This small molecule binds to this protein.
Small molecule (SMILES): Cc1ccncc1NC(=O)[C@H](C)C1CCCCC1

Binding-site contacts:
Ligand atom C12 contacts residue GLU166 of chain 1.A at 3.6 Å.
Ligand atom C12 contacts residue PHE140 of chain 1.A at 3.8 Å (hydrophobic).
Ligand atom C13 contacts residue ASN142 of chain 1.A at 4.0 Å.
Ligand atom C9 contacts residue GLU166 of chain 1.A at 4.1 Å.
Ligand atom C6 contacts residue MET165 of chain 1.A at 4.1 Å (hydrophobic).
Ligand atom C5 contacts residue HIS41 of chain 1.A at 4.1 Å.
Ligand atom C11 contacts residue GLU166 of chain 1.A at 3.7 Å.
Ligand atom N1 contacts residue PHE140 of chain 1.A at 4.0 Å.
Ligand atom C3 contacts residue MET49 of chain 1.A at 3.9 Å (hydrophobic).
Ligand atom N1 contacts residue GLU166 of chain 1.A at 3.8 Å.
Ligand atom C10 contacts residue GLU166 of chain 1.A at 3.6 Å.
Ligand atom N contacts residue CYS145 of chain 1.A at 4.1 Å.
Ligand atom C6 contacts residue HIS164 of chain 1.A at 3.8 Å.
Ligand atom N1 contacts residue HIS163 of chain 1.A at 2.9 Å (h-bond).
Ligand atom C11 contacts residue PHE140 of chain 1.A at 3.2 Å (hydrophobic).
Ligand atom C14 contacts residue ASN142 of chain 1.A at 4.0 Å.
Ligand atom C10 contacts residue CYS145 of chain 1.A at 3.6 Å (hydrophobic).
Ligand atom O contacts residue MET165 of chain 1.A at 3.4 Å.
Ligand atom C12 contacts residue ASN142 of chain 1.A at 3.6 Å.
Ligand atom C5 contacts residue ASP187 of chain 1.A at 3.7 Å.
Ligand atom C13 contacts residue GLU166 of chain 1.A at 4.1 Å.
Ligand atom N1 contacts residue LEU141 of chain 1.A at 4.1 Å.
Ligand atom O contacts residue GLU166 of chain 1.A at 2.9 Å (salt-bridge).
Ligand atom C5 contacts residue MET49 of chain 1.A at 4.1 Å (hydrophobic).
Ligand atom C7 contacts residue HIS41 of chain 1.A at 3.7 Å.
Ligand atom C7 contacts residue HIS164 of chain 1.A at 3.4 Å.
Ligand atom C10 contacts residue HIS163 of chain 1.A at 3.5 Å.
Ligand atom C11 contacts residue LEU141 of chain 1.A at 3.7 Å (hydrophobic).
Ligand atom C12 contacts residue LEU141 of chain 1.A at 3.6 Å (hydrophobic).
Ligand atom C11 contacts residue HIS163 of chain 1.A at 3.9 Å.
Ligand atom C10 contacts residue MET165 of chain 1.A at 4.0 Å (hydrophobic).
Ligand atom C4 contacts residue MET49 of chain 1.A at 3.9 Å (hydrophobic).
Ligand atom C4 contacts residue ARG188 of chain 1.A at 3.7 Å.
Ligand atom C5 contacts residue ARG188 of chain 1.A at 3.9 Å.
Ligand atom C8 contacts residue GLU166 of chain 1.A at 4.0 Å.
Ligand atom C9 contacts residue CYS145 of chain 1.A at 4.1 Å (hydrophobic).
Ligand atom C5 contacts residue TYR54 of chain 1.A at 4.1 Å (hydrophobic).
Ligand atom C4 contacts residue GLN189 of chain 1.A at 3.5 Å.
Ligand atom C6 contacts residue HIS41 of chain 1.A at 3.6 Å.
Ligand atom N1 contacts residue SER144 of chain 1.A at 4.0 Å.

Sequence of chain 1.A:
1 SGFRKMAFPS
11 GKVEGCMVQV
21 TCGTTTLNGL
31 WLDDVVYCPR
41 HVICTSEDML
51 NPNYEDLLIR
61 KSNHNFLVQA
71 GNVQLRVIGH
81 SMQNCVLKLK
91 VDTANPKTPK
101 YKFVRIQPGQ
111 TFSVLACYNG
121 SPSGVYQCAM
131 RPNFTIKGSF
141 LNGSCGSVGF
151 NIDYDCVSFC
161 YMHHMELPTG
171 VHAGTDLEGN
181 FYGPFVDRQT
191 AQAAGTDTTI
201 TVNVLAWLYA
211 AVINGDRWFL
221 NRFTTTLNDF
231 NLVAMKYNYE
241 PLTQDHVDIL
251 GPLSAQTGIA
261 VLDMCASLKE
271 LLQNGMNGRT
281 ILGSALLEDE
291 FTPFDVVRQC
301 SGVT